Binding-site contacts:
Ligand atom C3 contacts residue ASN53 of chain 1.B at 3.8 Å.
Ligand atom C2 contacts residue ASN53 of chain 1.B at 2.4 Å.
Ligand atom N2 contacts residue ASN53 of chain 1.B at 3.0 Å (h-bond).
Ligand atom C5 contacts residue ASN53 of chain 1.B at 3.7 Å.
Ligand atom C1 contacts residue ASN53 of chain 1.B at 1.4 Å.
Ligand atom C8 contacts residue PRO48 of chain 1.B at 4.1 Å (hydrophobic).
Ligand atom C7 contacts residue ASN53 of chain 1.B at 3.4 Å.
Ligand atom N2 contacts residue LEU46 of chain 1.B at 4.4 Å.
Ligand atom C7 contacts residue LEU46 of chain 1.B at 4.2 Å (hydrophobic).
Ligand atom C8 contacts residue LEU46 of chain 1.B at 4.0 Å (hydrophobic).
Ligand atom C4 contacts residue ASN53 of chain 1.B at 4.1 Å.
Ligand atom O6 contacts residue THR55 of chain 1.B at 3.7 Å.
Ligand atom O5 contacts residue ASN53 of chain 1.B at 2.3 Å (h-bond).
Ligand atom O7 contacts residue ASN53 of chain 1.B at 3.2 Å (h-bond).

Sequence of chain 1.B:
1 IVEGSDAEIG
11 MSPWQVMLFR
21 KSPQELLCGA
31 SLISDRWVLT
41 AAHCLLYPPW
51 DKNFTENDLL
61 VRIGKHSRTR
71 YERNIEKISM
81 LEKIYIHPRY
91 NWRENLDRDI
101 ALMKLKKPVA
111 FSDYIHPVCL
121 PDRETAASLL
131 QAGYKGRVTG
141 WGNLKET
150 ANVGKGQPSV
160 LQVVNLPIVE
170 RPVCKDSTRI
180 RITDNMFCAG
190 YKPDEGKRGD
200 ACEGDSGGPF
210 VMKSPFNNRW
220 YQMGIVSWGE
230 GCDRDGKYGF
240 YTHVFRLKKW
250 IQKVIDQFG

The protein below binds the small molecule below.
Small molecule (SMILES): CC(=O)N[C@@H]1[C@@H](O)[C@H](O)[C@@H](CO)O[C@H]1O